Binding-site contacts:
Ligand atom C4' contacts residue TRP95 of chain 51.C at 3.0 Å (hydrophobic).
Ligand atom O4 contacts residue GLY113 of chain 51.C at 2.0 Å.
Ligand atom C2 contacts residue GLY113 of chain 51.C at 2.8 Å.
Ligand atom C6 contacts residue TYR111 of chain 51.C at 3.1 Å (hydrophobic).
Ligand atom C5 contacts residue THR110 of chain 51.C at 2.9 Å.
Ligand atom OP1 contacts residue ASN136 of chain 51.C at 2.4 Å (h-bond).
Ligand atom O4' contacts residue VAL94 of chain 51.C at 2.7 Å.
Ligand atom C6 contacts residue GLY113 of chain 51.C at 1.8 Å.
Ligand atom C4 contacts residue LEU114 of chain 51.C at 2.8 Å (hydrophobic).
Ligand atom C6 contacts residue GLY112 of chain 51.C at 2.2 Å.
Ligand atom C4 contacts residue GLY113 of chain 51.C at 1.2 Å.
Ligand atom O4 contacts residue LEU114 of chain 51.C at 2.8 Å (h-bond).
Ligand atom N1 contacts residue VAL94 of chain 51.C at 1.9 Å.
Ligand atom C6 contacts residue VAL94 of chain 51.C at 1.8 Å (hydrophobic).
Ligand atom N3 contacts residue VAL107 of chain 51.C at 2.9 Å.
Ligand atom C2 contacts residue LEU93 of chain 51.C at 2.0 Å (hydrophobic).
Ligand atom O4 contacts residue VAL107 of chain 51.C at 1.8 Å.
Ligand atom C1' contacts residue VAL94 of chain 51.C at 2.6 Å (hydrophobic).
Ligand atom C5 contacts residue GLY113 of chain 51.C at 1.2 Å.
Ligand atom O2' contacts residue TRP95 of chain 51.C at 2.5 Å.
Ligand atom C5 contacts residue VAL94 of chain 51.C at 2.5 Å (hydrophobic).
Ligand atom N3 contacts residue VAL94 of chain 51.C at 2.3 Å.
Ligand atom N3 contacts residue GLY113 of chain 51.C at 2.1 Å.
Ligand atom C1' contacts residue TRP95 of chain 51.C at 2.4 Å (hydrophobic).
Ligand atom O3' contacts residue GLU131 of chain 51.C at 2.8 Å (salt-bridge).
Ligand atom O5' contacts residue ASN133 of chain 51.C at 2.9 Å (h-bond).
Ligand atom C4 contacts residue LEU93 of chain 51.C at 2.9 Å (hydrophobic).
Ligand atom O4 contacts residue GLU131 of chain 51.C at 2.6 Å (salt-bridge).
Ligand atom N3 contacts residue LEU114 of chain 51.C at 2.9 Å (h-bond).
Ligand atom O2 contacts residue LEU93 of chain 51.C at 1.9 Å (h-bond).
Ligand atom C4 contacts residue VAL94 of chain 51.C at 2.8 Å (hydrophobic).
Ligand atom C4 contacts residue VAL107 of chain 51.C at 2.6 Å (hydrophobic).
Ligand atom N3 contacts residue LEU93 of chain 51.C at 1.6 Å (h-bond).
Ligand atom O2 contacts residue VAL94 of chain 51.C at 1.5 Å.
Ligand atom O4' contacts residue TRP95 of chain 51.C at 2.8 Å (h-bond).
Ligand atom N1 contacts residue GLY113 of chain 51.C at 2.8 Å.
Ligand atom OP2 contacts residue ASN133 of chain 51.C at 2.5 Å.
Ligand atom C2 contacts residue VAL94 of chain 51.C at 1.7 Å (hydrophobic).
Ligand atom N1 contacts residue GLY112 of chain 51.C at 2.9 Å (h-bond).
Ligand atom C5 contacts residue GLY112 of chain 51.C at 2.6 Å.

The small molecule below binds the protein below.
Small molecule (SMILES): O=c1ccn([C@@H]2O[C@H](CO[P](=O)(O)O[C@H]3[C@@H](O)[C@H](n4ccc(=O)[nH]c4=O)O[C@@H]3COP(=O)(O)O)[C@@H](O)[C@H]2O)c(=O)[nH]1

Sequence of chain 51.C:
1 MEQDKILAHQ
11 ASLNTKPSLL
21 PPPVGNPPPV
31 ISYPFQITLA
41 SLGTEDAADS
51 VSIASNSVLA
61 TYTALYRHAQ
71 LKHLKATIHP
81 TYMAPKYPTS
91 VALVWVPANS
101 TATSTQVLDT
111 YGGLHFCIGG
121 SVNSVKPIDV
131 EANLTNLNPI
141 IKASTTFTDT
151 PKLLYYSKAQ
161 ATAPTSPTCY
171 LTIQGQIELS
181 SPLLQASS

Sequence of chain 52.C:
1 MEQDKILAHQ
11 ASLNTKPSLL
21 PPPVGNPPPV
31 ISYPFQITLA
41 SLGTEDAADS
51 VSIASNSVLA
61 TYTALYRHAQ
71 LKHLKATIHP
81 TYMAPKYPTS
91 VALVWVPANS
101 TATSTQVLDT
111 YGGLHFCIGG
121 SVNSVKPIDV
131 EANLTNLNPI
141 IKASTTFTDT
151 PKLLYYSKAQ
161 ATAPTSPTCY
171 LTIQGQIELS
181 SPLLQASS

Sequence of chain 51.D:
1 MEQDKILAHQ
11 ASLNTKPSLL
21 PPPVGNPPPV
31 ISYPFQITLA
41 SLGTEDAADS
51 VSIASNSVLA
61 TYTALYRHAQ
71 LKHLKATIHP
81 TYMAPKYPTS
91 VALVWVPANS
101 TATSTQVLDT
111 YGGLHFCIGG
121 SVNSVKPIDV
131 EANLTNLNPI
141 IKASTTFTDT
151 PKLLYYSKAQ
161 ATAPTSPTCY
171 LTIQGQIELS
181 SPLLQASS